Sequence of chain 1.E:
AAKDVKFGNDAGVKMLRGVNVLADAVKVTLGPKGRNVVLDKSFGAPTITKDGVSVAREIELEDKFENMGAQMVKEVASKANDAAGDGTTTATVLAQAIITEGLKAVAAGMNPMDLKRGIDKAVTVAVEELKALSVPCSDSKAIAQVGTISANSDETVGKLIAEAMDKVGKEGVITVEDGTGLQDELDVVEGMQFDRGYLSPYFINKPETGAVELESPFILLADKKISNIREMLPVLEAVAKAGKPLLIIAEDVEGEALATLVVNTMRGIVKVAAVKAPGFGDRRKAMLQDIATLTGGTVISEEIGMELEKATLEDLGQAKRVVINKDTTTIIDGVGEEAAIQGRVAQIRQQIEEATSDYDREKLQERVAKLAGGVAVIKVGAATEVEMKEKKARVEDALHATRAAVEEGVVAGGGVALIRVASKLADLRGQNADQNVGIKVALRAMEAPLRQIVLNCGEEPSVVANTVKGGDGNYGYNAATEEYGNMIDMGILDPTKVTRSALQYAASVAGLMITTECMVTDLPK

Binding-site contacts:
Ligand atom O5' contacts residue GLY31 of chain 1.E at 3.4 Å (h-bond).
Ligand atom O3B contacts residue THR89 of chain 1.E at 3.0 Å (h-bond).
Ligand atom O2' contacts residue GLY414 of chain 1.E at 2.9 Å (h-bond).
Ligand atom N1 contacts residue ALA479 of chain 1.E at 2.8 Å (h-bond).
Ligand atom S1G contacts residue THR89 of chain 1.E at 2.7 Å (h-bond).
Ligand atom PG contacts residue MG1 of chain 1.LA at 3.5 Å.
Ligand atom O3A contacts residue LEU30 of chain 1.E at 3.5 Å.
Ligand atom O1A contacts residue GLY31 of chain 1.E at 3.0 Å (h-bond).
Ligand atom O1A contacts residue K1 of chain 1.MA at 2.5 Å.
Ligand atom C2' contacts residue ASP494 of chain 1.E at 3.3 Å.
Ligand atom O1B contacts residue ASP86 of chain 1.E at 2.8 Å (salt-bridge).
Ligand atom O1A contacts residue THR29 of chain 1.E at 3.5 Å (h-bond).
Ligand atom O1B contacts residue GLY87 of chain 1.E at 3.1 Å (h-bond).
Ligand atom O2B contacts residue GLY87 of chain 1.E at 3.3 Å.
Ligand atom N3 contacts residue GLY414 of chain 1.E at 3.1 Å.
Ligand atom N6 contacts residue ALA480 of chain 1.E at 3.5 Å.
Ligand atom O3G contacts residue MG1 of chain 1.LA at 2.2 Å.
Ligand atom O2G contacts residue GLY87 of chain 1.E at 3.6 Å.
Ligand atom S1G contacts residue GLY52 of chain 1.E at 3.1 Å (h-bond).
Ligand atom O3' contacts residue GLY414 of chain 1.E at 3.6 Å (h-bond).
Ligand atom C4 contacts residue PRO32 of chain 1.E at 3.5 Å (hydrophobic).
Ligand atom PB contacts residue MG1 of chain 1.LA at 3.3 Å.
Ligand atom O1B contacts residue MG1 of chain 1.LA at 2.3 Å.
Ligand atom O3B contacts residue THR88 of chain 1.E at 3.3 Å (h-bond).
Ligand atom PG contacts residue THR89 of chain 1.E at 3.5 Å.
Ligand atom O3G contacts residue ASP86 of chain 1.E at 3.4 Å (salt-bridge).
Ligand atom O2' contacts residue GLY413 of chain 1.E at 3.4 Å.
Ligand atom PA contacts residue MG1 of chain 1.LA at 3.3 Å.
Ligand atom C3' contacts residue ASP494 of chain 1.E at 3.5 Å.
Ligand atom N6 contacts residue ASN478 of chain 1.E at 3.2 Å (h-bond).
Ligand atom N6 contacts residue ILE492 of chain 1.E at 3.5 Å.
Ligand atom O2' contacts residue ASP494 of chain 1.E at 2.7 Å (salt-bridge).
Ligand atom C2 contacts residue ALA479 of chain 1.E at 3.5 Å (hydrophobic).
Ligand atom O2B contacts residue LEU30 of chain 1.E at 3.6 Å.
Ligand atom O3' contacts residue ASP494 of chain 1.E at 3.1 Å (salt-bridge).
Ligand atom O2B contacts residue THR90 of chain 1.E at 2.5 Å (h-bond).
Ligand atom O2A contacts residue MG1 of chain 1.LA at 2.1 Å.
Ligand atom O3A contacts residue MG1 of chain 1.LA at 3.6 Å.
Ligand atom PB contacts residue GLY87 of chain 1.E at 3.5 Å.
Ligand atom O2G contacts residue THR88 of chain 1.E at 3.0 Å (h-bond).

This protein binds this small molecule.
Small molecule (SMILES): Nc1ncnc2c1ncn2[C@@H]1O[C@H](COP(=O)(O)OP(=O)(O)OP(O)(O)=S)[C@@H](O)[C@H]1O